Sequence of chain 1.A:
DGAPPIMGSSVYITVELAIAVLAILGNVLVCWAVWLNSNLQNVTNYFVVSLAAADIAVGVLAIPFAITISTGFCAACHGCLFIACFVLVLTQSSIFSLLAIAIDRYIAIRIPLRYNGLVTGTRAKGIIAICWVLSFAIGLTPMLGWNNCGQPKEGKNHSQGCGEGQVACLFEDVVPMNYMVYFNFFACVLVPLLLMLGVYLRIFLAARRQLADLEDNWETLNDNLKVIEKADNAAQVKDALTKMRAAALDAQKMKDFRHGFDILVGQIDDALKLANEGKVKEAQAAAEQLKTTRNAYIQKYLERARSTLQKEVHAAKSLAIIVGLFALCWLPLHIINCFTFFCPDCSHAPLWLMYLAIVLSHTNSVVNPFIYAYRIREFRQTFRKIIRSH

Binding-site contacts:
Ligand atom N19 contacts residue LEU355 of chain 1.A at 3.8 Å.
Ligand atom C18 contacts residue PHE178 of chain 1.A at 3.8 Å (hydrophobic).
Ligand atom C2 contacts residue HIS370 of chain 1.A at 4.0 Å.
Ligand atom N19 contacts residue PHE178 of chain 1.A at 3.7 Å.
Ligand atom C22 contacts residue MET187 of chain 1.A at 3.9 Å (hydrophobic).
Ligand atom C22 contacts residue LEU95 of chain 1.A at 3.8 Å (hydrophobic).
Ligand atom O25 contacts residue LEU355 of chain 1.A at 3.6 Å.
Ligand atom N12 contacts residue PHE178 of chain 1.A at 3.6 Å.
Ligand atom N12 contacts residue ILE380 of chain 1.A at 3.5 Å.
Ligand atom C20 contacts residue LEU355 of chain 1.A at 3.6 Å (hydrophobic).
Ligand atom C1 contacts residue GLU179 of chain 1.A at 4.0 Å.
Ligand atom C24 contacts residue MET187 of chain 1.A at 3.5 Å (hydrophobic).
Ligand atom C23 contacts residue MET187 of chain 1.A at 3.8 Å (hydrophobic).
Ligand atom C11 contacts residue PHE178 of chain 1.A at 3.6 Å (hydrophobic).
Ligand atom C14 contacts residue PHE178 of chain 1.A at 3.5 Å (hydrophobic).
Ligand atom C11 contacts residue ILE380 of chain 1.A at 3.7 Å (hydrophobic).
Ligand atom C21 contacts residue MET187 of chain 1.A at 3.6 Å (hydrophobic).
Ligand atom C5 contacts residue LEU373 of chain 1.A at 3.9 Å (hydrophobic).
Ligand atom N15 contacts residue GLU179 of chain 1.A at 3.2 Å (salt-bridge).
Ligand atom N17 contacts residue ASN359 of chain 1.A at 3.2 Å (h-bond).
Ligand atom C20 contacts residue PHE178 of chain 1.A at 3.7 Å (hydrophobic).
Ligand atom O25 contacts residue ASN359 of chain 1.A at 3.3 Å (h-bond).
Ligand atom C6 contacts residue TYR377 of chain 1.A at 4.0 Å (hydrophobic).
Ligand atom C23 contacts residue TRP352 of chain 1.A at 3.5 Å (hydrophobic).
Ligand atom C24 contacts residue HIS356 of chain 1.A at 3.3 Å.
Ligand atom N10 contacts residue PHE178 of chain 1.A at 3.6 Å.
Ligand atom O25 contacts residue MET187 of chain 1.A at 3.4 Å.
Ligand atom C21 contacts residue LEU355 of chain 1.A at 3.5 Å (hydrophobic).
Ligand atom C8 contacts residue MET376 of chain 1.A at 3.7 Å (hydrophobic).
Ligand atom C9 contacts residue PHE178 of chain 1.A at 3.8 Å (hydrophobic).
Ligand atom C22 contacts residue LEU355 of chain 1.A at 3.8 Å (hydrophobic).
Ligand atom N13 contacts residue PHE178 of chain 1.A at 3.6 Å.
Ligand atom N15 contacts residue ASN359 of chain 1.A at 2.8 Å (h-bond).
Ligand atom C23 contacts residue LEU95 of chain 1.A at 3.5 Å (hydrophobic).
Ligand atom N16 contacts residue PHE178 of chain 1.A at 3.5 Å.
Ligand atom N17 contacts residue PHE178 of chain 1.A at 3.6 Å.
Ligand atom N17 contacts residue LEU355 of chain 1.A at 4.0 Å.
Ligand atom C14 contacts residue ASN359 of chain 1.A at 3.9 Å.
Ligand atom C22 contacts residue TRP352 of chain 1.A at 4.0 Å (hydrophobic).
Ligand atom N10 contacts residue ILE380 of chain 1.A at 3.6 Å.

This small molecule binds to this protein.
Small molecule (SMILES): Nc1nc(NCCc2ccc(O)cc2)nc2nc(-c3ccco3)nn12